Sequence of chain 3.A:
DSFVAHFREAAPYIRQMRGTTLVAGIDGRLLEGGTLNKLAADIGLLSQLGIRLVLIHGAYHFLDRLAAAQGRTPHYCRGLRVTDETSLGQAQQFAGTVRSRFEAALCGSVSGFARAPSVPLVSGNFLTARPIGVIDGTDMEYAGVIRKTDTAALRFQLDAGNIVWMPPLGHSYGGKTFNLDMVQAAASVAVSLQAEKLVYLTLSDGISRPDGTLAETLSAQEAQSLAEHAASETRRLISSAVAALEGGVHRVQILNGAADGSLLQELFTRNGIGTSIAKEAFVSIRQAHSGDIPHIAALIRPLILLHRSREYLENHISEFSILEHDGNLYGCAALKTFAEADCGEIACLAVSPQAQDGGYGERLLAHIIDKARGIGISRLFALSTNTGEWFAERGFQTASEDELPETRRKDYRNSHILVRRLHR

This small molecule binds to this protein.
Small molecule (SMILES): NC(=[NH2+])NCCC[C@H](N)C(=O)O

Binding-site contacts:
Ligand atom NH2 contacts residue ILE297 of chain 3.A at 3.2 Å (h-bond).
Ligand atom CA contacts residue TYR37 of chain 3.A at 3.6 Å (hydrophobic).
Ligand atom CZ contacts residue ASN295 of chain 3.A at 2.9 Å.
Ligand atom NH2 contacts residue ASN295 of chain 3.A at 3.6 Å.
Ligand atom NE contacts residue SER300 of chain 3.A at 3.7 Å.
Ligand atom C contacts residue GLN277 of chain 3.A at 3.4 Å.
Ligand atom CZ contacts residue SER300 of chain 3.A at 3.5 Å.
Ligand atom OXT contacts residue LYS221 of chain 3.A at 2.7 Å (salt-bridge).
Ligand atom N contacts residue GLU290 of chain 3.A at 2.8 Å (salt-bridge).
Ligand atom NH1 contacts residue ASN295 of chain 3.A at 2.8 Å (h-bond).
Ligand atom O contacts residue LYS221 of chain 3.A at 3.5 Å.
Ligand atom O contacts residue GLN277 of chain 3.A at 3.2 Å (h-bond).
Ligand atom NE contacts residue ASN295 of chain 3.A at 3.1 Å (h-bond).
Ligand atom O contacts residue GLU290 of chain 3.A at 3.4 Å (salt-bridge).
Ligand atom CB contacts residue THR293 of chain 3.A at 3.7 Å.
Ligand atom NH1 contacts residue SER300 of chain 3.A at 3.7 Å.
Ligand atom CB contacts residue ASP354 of chain 3.A at 3.7 Å.
Ligand atom OXT contacts residue GLN277 of chain 3.A at 3.2 Å (h-bond).
Ligand atom N contacts residue THR293 of chain 3.A at 2.8 Å (h-bond).
Ligand atom N contacts residue LEU291 of chain 3.A at 3.0 Å (h-bond).
Ligand atom NH2 contacts residue GLU240 of chain 3.A at 3.3 Å (salt-bridge).
Ligand atom O contacts residue LEU291 of chain 3.A at 3.4 Å.
Ligand atom NH1 contacts residue GLU240 of chain 3.A at 2.7 Å (salt-bridge).
Ligand atom NH2 contacts residue SER300 of chain 3.A at 3.6 Å (h-bond).
Ligand atom CD contacts residue ASN295 of chain 3.A at 3.4 Å.
Ligand atom NH2 contacts residue GLU290 of chain 3.A at 2.9 Å (salt-bridge).
Ligand atom NE contacts residue GLU290 of chain 3.A at 2.8 Å (salt-bridge).
Ligand atom CZ contacts residue GLU240 of chain 3.A at 3.4 Å.
Ligand atom NH2 contacts residue GLY298 of chain 3.A at 2.9 Å (h-bond).
Ligand atom CA contacts residue GLU290 of chain 3.A at 3.8 Å.
Ligand atom N contacts residue TYR37 of chain 3.A at 3.7 Å.
Ligand atom CG contacts residue GLU290 of chain 3.A at 3.4 Å.
Ligand atom CG contacts residue ARG294 of chain 3.A at 3.5 Å.
Ligand atom CB contacts residue ARG294 of chain 3.A at 3.6 Å.
Ligand atom C contacts residue LYS221 of chain 3.A at 3.5 Å.
Ligand atom CD contacts residue ARG294 of chain 3.A at 3.6 Å.
Ligand atom NH2 contacts residue THR299 of chain 3.A at 3.6 Å.
Ligand atom CG contacts residue THR293 of chain 3.A at 3.6 Å.
Ligand atom CZ contacts residue GLU290 of chain 3.A at 3.2 Å.
Ligand atom CA contacts residue THR293 of chain 3.A at 3.8 Å.